A small-molecule ligand and the protein it binds are described below.
Small molecule (SMILES): O=S(=O)(O)c1ccc(/N=N/c2ccc(/N=N/c3c(O)c(S(=O)(=O)O)cc4cc(S(=O)(=O)O)ccc34)c(S(=O)(=O)O)c2)cc1

Binding-site contacts:
Ligand atom CAR contacts residue HIS61 of chain 2.B at 3.9 Å.
Ligand atom OAA contacts residue THR27 of chain 2.B at 3.2 Å.
Ligand atom CAR contacts residue HIS55 of chain 2.B at 3.5 Å.
Ligand atom CBD contacts residue TYR60 of chain 2.B at 3.4 Å (hydrophobic).
Ligand atom OAB contacts residue LYS336 of chain 2.B at 3.4 Å.
Ligand atom SBP contacts residue TYR60 of chain 2.B at 4.2 Å.
Ligand atom CAO contacts residue TYR60 of chain 2.B at 3.7 Å (hydrophobic).
Ligand atom CAS contacts residue PRO30 of chain 2.B at 4.0 Å (hydrophobic).
Ligand atom NAZ contacts residue TYR60 of chain 2.B at 3.7 Å.
Ligand atom CAO contacts residue HIS55 of chain 2.B at 3.3 Å.
Ligand atom CBC contacts residue HIS55 of chain 2.B at 4.2 Å.
Ligand atom OAE contacts residue SER57 of chain 2.B at 2.5 Å (h-bond).
Ligand atom OAL contacts residue SER57 of chain 2.B at 4.3 Å.
Ligand atom OAB contacts residue ALA335 of chain 2.B at 3.3 Å.
Ligand atom NAY contacts residue GLY56 of chain 2.B at 3.5 Å.
Ligand atom CAQ contacts residue TYR60 of chain 2.B at 4.1 Å (hydrophobic).
Ligand atom OAA contacts residue ASN52 of chain 2.B at 3.4 Å.
Ligand atom OAF contacts residue TYR60 of chain 2.B at 4.2 Å.
Ligand atom SBP contacts residue SER57 of chain 2.B at 3.4 Å (h-bond).
Ligand atom SBN contacts residue ASN52 of chain 2.B at 4.3 Å.
Ligand atom CBG contacts residue HIS55 of chain 2.B at 4.0 Å.
Ligand atom CBC contacts residue TYR60 of chain 2.B at 3.5 Å (hydrophobic).
Ligand atom CAN contacts residue TYR60 of chain 2.B at 3.6 Å (hydrophobic).
Ligand atom OAF contacts residue GLY56 of chain 2.B at 3.2 Å.
Ligand atom OAA contacts residue ALA335 of chain 2.B at 4.0 Å.
Ligand atom CAP contacts residue PRO30 of chain 2.B at 4.0 Å (hydrophobic).
Ligand atom CAO contacts residue HIS61 of chain 2.B at 3.8 Å.
Ligand atom CAO contacts residue GLY56 of chain 2.B at 3.4 Å.
Ligand atom CBC contacts residue GLY56 of chain 2.B at 3.8 Å.
Ligand atom CAV contacts residue TYR60 of chain 2.B at 3.6 Å (hydrophobic).
Ligand atom OAJ contacts residue HIS55 of chain 2.B at 3.5 Å.
Ligand atom NAY contacts residue TYR60 of chain 2.B at 3.4 Å.
Ligand atom OAJ contacts residue ASN52 of chain 2.B at 3.3 Å (h-bond).
Ligand atom CAR contacts residue ASN52 of chain 2.B at 3.8 Å.
Ligand atom OAA contacts residue ILE28 of chain 2.B at 3.9 Å.
Ligand atom CAV contacts residue GLY56 of chain 2.B at 3.8 Å.
Ligand atom OAE contacts residue TYR60 of chain 2.B at 3.8 Å.
Ligand atom OAF contacts residue SER57 of chain 2.B at 2.7 Å (h-bond).
Ligand atom CAP contacts residue TYR60 of chain 2.B at 4.2 Å (hydrophobic).
Ligand atom CBI contacts residue TYR60 of chain 2.B at 4.1 Å (hydrophobic).

Sequence of chain 2.B:
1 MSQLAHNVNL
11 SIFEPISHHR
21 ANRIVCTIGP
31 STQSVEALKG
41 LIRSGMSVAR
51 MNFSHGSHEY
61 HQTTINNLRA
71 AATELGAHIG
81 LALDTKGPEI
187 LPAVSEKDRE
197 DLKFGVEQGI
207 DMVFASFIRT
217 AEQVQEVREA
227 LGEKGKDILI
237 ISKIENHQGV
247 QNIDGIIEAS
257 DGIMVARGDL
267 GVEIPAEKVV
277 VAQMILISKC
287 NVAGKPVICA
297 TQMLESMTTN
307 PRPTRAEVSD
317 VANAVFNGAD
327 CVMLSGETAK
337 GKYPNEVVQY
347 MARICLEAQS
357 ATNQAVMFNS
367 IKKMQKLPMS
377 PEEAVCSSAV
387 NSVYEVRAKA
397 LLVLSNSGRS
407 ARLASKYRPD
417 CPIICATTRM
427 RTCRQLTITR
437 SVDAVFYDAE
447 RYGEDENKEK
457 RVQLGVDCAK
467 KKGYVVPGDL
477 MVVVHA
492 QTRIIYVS